A protein and the small-molecule ligand that binds it are described below.
Small molecule (SMILES): CC(=O)N[C@H]1[C@H](O[C@H]2[C@H](O)[C@@H](NC(C)=O)CO[C@@H]2CO)O[C@H](CO)[C@@H](O)[C@@H]1O

Sequence of chain 1.A:
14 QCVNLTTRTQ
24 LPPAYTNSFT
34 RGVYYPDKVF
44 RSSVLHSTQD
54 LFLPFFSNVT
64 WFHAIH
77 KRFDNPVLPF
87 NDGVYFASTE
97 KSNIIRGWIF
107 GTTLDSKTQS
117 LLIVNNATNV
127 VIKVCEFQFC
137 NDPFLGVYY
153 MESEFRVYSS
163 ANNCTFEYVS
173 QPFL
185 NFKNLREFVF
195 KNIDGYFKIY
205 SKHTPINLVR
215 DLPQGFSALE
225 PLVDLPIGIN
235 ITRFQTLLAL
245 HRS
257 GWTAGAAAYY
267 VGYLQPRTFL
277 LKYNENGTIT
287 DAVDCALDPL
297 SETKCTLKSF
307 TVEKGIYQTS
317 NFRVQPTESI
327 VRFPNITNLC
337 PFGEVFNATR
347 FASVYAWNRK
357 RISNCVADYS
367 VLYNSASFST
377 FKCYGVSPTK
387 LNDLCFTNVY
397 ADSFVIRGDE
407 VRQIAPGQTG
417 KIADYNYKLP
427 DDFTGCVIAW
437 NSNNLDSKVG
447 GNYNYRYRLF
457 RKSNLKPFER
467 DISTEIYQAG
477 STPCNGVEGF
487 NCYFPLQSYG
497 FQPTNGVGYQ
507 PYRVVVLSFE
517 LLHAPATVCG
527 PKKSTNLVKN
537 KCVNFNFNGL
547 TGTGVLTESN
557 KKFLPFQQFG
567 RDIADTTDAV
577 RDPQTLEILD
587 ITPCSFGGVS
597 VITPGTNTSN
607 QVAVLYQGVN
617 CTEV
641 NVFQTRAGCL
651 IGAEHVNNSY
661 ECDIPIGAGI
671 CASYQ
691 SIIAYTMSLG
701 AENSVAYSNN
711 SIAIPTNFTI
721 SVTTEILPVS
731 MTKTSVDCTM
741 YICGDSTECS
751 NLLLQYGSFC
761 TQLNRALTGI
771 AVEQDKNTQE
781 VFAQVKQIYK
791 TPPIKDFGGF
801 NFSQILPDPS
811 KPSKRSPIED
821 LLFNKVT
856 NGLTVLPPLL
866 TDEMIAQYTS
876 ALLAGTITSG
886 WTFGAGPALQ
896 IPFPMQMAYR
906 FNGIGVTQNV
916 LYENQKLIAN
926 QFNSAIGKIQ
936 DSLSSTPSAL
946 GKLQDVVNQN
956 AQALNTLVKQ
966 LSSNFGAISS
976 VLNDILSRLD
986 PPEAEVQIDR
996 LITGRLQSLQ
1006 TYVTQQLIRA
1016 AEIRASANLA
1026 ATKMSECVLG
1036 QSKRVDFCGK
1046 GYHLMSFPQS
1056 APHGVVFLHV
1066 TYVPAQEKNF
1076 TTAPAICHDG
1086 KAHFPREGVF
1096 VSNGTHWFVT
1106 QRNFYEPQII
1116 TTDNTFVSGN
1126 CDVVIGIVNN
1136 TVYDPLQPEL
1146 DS

Sequence of chain 1.C:
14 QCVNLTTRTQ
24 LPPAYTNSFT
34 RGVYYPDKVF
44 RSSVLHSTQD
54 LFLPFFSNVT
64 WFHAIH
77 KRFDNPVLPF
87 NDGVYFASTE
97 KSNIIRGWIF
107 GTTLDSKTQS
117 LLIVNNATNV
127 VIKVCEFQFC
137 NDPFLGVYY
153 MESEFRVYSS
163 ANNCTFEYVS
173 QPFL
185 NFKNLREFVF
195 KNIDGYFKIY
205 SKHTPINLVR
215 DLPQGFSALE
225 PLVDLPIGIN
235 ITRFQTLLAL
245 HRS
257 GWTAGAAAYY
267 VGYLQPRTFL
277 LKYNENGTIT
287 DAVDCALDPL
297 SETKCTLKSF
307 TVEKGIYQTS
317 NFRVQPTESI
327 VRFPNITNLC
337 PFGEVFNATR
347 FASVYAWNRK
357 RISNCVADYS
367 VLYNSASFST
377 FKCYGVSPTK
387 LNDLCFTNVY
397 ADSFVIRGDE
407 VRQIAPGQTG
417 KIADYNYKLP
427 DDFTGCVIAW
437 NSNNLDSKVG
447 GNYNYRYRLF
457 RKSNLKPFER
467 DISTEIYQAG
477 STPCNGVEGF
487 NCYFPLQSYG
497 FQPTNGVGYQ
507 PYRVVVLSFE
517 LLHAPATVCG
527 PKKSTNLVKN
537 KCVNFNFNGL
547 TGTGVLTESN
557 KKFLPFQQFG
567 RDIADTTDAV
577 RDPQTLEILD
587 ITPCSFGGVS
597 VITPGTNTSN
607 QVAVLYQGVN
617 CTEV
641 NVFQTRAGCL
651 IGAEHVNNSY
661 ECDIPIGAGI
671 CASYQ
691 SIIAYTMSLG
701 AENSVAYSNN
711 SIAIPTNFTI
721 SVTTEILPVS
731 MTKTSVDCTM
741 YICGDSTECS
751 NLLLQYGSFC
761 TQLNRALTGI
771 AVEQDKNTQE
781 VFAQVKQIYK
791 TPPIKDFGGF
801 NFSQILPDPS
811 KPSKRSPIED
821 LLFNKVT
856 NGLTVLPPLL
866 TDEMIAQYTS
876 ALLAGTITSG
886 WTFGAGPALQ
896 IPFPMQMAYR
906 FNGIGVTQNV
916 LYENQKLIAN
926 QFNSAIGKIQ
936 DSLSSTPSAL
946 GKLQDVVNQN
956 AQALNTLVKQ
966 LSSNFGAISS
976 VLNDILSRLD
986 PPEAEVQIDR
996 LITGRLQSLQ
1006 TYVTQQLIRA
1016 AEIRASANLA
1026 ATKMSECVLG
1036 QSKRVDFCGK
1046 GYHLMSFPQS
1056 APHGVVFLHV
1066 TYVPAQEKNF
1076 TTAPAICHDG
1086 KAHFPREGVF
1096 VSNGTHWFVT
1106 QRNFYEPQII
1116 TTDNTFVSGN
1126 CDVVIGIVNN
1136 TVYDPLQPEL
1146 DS

Binding-site contacts:
Ligand atom C3 contacts residue ALA706 of chain 1.C at 4.5 Å (hydrophobic).
Ligand atom C4 contacts residue ASN1074 of chain 1.C at 4.2 Å.
Ligand atom O7 contacts residue ASN1074 of chain 1.C at 3.7 Å.
Ligand atom O5 contacts residue ASN1074 of chain 1.C at 2.3 Å (h-bond).
Ligand atom N2 contacts residue ASN1074 of chain 1.C at 2.9 Å (h-bond).
Ligand atom C8 contacts residue ALA706 of chain 1.C at 3.9 Å (hydrophobic).
Ligand atom O7 contacts residue ALA706 of chain 1.C at 3.4 Å.
Ligand atom C5 contacts residue ASN1074 of chain 1.C at 3.6 Å.
Ligand atom C8 contacts residue LYS1073 of chain 1.C at 4.2 Å.
Ligand atom C7 contacts residue ALA706 of chain 1.C at 3.7 Å (hydrophobic).
Ligand atom C1 contacts residue ASN1074 of chain 1.C at 1.4 Å.
Ligand atom C6 contacts residue ALA706 of chain 1.C at 4.3 Å (hydrophobic).
Ligand atom C8 contacts residue ASN1074 of chain 1.C at 4.1 Å.
Ligand atom C1 contacts residue GLN895 of chain 1.A at 4.1 Å.
Ligand atom C3 contacts residue ASN1074 of chain 1.C at 3.8 Å.
Ligand atom C5 contacts residue ALA706 of chain 1.C at 3.7 Å (hydrophobic).
Ligand atom C2 contacts residue ASN1074 of chain 1.C at 2.5 Å.
Ligand atom C8 contacts residue GLU1072 of chain 1.C at 3.4 Å.
Ligand atom C4 contacts residue ALA706 of chain 1.C at 4.2 Å (hydrophobic).
Ligand atom O4 contacts residue ALA706 of chain 1.C at 3.8 Å.
Ligand atom C7 contacts residue ASN1074 of chain 1.C at 3.5 Å.
Ligand atom O7 contacts residue SER704 of chain 1.C at 3.5 Å (h-bond).